This small molecule binds to this protein.
Small molecule (SMILES): CC(=O)N[C@@H]1[C@@H](O)[C@H](O)[C@@H](CO)O[C@H]1O

Sequence of chain 1.K:
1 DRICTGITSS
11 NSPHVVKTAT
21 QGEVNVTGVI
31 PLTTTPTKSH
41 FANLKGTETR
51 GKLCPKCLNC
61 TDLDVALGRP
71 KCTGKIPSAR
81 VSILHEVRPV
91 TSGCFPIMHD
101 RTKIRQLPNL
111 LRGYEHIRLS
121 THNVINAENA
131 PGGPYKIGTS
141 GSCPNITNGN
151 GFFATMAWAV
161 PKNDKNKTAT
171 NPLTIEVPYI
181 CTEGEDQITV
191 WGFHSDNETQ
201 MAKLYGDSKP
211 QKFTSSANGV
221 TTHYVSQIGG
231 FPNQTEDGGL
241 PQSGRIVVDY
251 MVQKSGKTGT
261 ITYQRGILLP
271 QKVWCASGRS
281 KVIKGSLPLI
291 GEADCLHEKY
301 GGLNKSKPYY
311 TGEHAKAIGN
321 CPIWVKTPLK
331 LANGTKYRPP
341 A

Binding-site contacts:
Ligand atom C8 contacts residue ASN233 of chain 1.K at 3.7 Å.
Ligand atom C5 contacts residue ASN233 of chain 1.K at 3.6 Å.
Ligand atom C4 contacts residue ASN233 of chain 1.K at 4.2 Å.
Ligand atom C7 contacts residue ASN233 of chain 1.K at 3.4 Å.
Ligand atom C2 contacts residue ASN233 of chain 1.K at 2.4 Å.
Ligand atom C1 contacts residue ASN233 of chain 1.K at 1.4 Å.
Ligand atom C3 contacts residue ASN233 of chain 1.K at 3.8 Å.
Ligand atom O7 contacts residue ASN233 of chain 1.K at 3.8 Å.
Ligand atom N2 contacts residue ASN233 of chain 1.K at 2.9 Å (h-bond).
Ligand atom O5 contacts residue ASN233 of chain 1.K at 2.3 Å (h-bond).